A protein and the small-molecule ligand that binds it are described below.
Small molecule (SMILES): CC(=O)N[C@@H]1[C@@H](O)[C@H](O)[C@@H](CO)O[C@H]1O

Binding-site contacts:
Ligand atom O7 contacts residue ASN327 of chain 1.B at 3.9 Å.
Ligand atom C2 contacts residue ASN327 of chain 1.B at 2.4 Å.
Ligand atom C1 contacts residue ASN327 of chain 1.B at 1.4 Å.
Ligand atom N2 contacts residue ASN327 of chain 1.B at 2.9 Å (h-bond).
Ligand atom C4 contacts residue ASN327 of chain 1.B at 4.2 Å.
Ligand atom O5 contacts residue ASN327 of chain 1.B at 2.4 Å (h-bond).
Ligand atom C5 contacts residue ASN327 of chain 1.B at 3.7 Å.
Ligand atom O7 contacts residue THR577 of chain 1.B at 3.9 Å.
Ligand atom C7 contacts residue ASN327 of chain 1.B at 3.6 Å.
Ligand atom C3 contacts residue ASN327 of chain 1.B at 3.8 Å.

Sequence of chain 1.B:
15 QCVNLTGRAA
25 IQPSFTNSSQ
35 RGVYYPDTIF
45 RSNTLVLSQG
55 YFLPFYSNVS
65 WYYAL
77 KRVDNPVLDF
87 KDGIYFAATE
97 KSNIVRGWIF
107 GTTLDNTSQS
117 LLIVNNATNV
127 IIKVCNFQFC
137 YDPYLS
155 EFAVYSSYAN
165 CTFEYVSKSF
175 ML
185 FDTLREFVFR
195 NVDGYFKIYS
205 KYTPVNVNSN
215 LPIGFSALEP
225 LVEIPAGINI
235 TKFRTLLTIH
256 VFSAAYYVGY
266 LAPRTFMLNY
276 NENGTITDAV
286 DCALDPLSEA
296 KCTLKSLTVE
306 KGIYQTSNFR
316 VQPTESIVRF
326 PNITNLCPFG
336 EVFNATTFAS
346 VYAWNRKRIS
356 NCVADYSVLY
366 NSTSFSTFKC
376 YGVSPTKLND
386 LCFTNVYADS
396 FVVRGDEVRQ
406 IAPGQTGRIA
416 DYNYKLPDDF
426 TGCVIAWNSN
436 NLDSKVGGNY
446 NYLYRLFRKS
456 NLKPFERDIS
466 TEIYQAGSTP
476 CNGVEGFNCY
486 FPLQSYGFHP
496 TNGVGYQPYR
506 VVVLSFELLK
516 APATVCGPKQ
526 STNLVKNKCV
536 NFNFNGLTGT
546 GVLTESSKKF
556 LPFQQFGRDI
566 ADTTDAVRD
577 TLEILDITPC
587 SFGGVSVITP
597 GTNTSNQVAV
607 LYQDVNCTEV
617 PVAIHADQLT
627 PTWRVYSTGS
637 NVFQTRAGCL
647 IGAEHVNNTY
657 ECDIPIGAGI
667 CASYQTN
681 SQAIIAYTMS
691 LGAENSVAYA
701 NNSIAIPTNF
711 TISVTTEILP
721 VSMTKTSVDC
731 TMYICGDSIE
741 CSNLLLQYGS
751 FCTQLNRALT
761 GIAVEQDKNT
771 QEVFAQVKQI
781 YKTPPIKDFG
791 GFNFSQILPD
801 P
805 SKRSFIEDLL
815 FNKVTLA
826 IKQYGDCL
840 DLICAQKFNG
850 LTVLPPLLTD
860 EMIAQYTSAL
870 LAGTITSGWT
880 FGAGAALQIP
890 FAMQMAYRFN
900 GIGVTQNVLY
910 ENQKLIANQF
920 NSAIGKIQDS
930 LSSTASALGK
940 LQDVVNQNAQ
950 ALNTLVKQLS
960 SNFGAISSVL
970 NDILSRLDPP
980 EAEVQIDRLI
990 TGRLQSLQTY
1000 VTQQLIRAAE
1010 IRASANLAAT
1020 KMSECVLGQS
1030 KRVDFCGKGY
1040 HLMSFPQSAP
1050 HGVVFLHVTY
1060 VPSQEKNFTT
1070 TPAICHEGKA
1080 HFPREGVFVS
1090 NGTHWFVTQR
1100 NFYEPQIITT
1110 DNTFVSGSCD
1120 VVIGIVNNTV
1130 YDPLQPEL